Binding-site contacts:
Ligand atom O5 contacts residue ASN801 of chain 1.A at 2.3 Å (h-bond).
Ligand atom C3 contacts residue ASN801 of chain 1.A at 3.9 Å.
Ligand atom O6 contacts residue ASN801 of chain 1.A at 4.4 Å.
Ligand atom C7 contacts residue ASN801 of chain 1.A at 3.0 Å.
Ligand atom C2 contacts residue SER803 of chain 1.A at 4.4 Å.
Ligand atom C6 contacts residue GLN804 of chain 1.A at 3.3 Å.
Ligand atom C1 contacts residue ASN801 of chain 1.A at 1.4 Å.
Ligand atom C2 contacts residue ASN801 of chain 1.A at 2.6 Å.
Ligand atom C5 contacts residue GLN804 of chain 1.A at 3.9 Å.
Ligand atom O6 contacts residue GLN804 of chain 1.A at 3.2 Å (h-bond).
Ligand atom C6 contacts residue SER803 of chain 1.A at 4.2 Å.
Ligand atom O5 contacts residue GLN804 of chain 1.A at 4.1 Å.
Ligand atom C4 contacts residue ASN801 of chain 1.A at 4.2 Å.
Ligand atom O5 contacts residue SER803 of chain 1.A at 3.3 Å (h-bond).
Ligand atom C8 contacts residue GLN804 of chain 1.A at 4.2 Å.
Ligand atom C5 contacts residue ASN801 of chain 1.A at 3.6 Å.
Ligand atom O7 contacts residue ASN801 of chain 1.A at 3.8 Å.
Ligand atom C8 contacts residue ASN801 of chain 1.A at 3.3 Å.
Ligand atom N2 contacts residue ASN801 of chain 1.A at 2.4 Å (h-bond).
Ligand atom C5 contacts residue SER803 of chain 1.A at 3.5 Å.
Ligand atom C1 contacts residue SER803 of chain 1.A at 3.2 Å.

A small-molecule ligand and the protein it binds are described below.
Small molecule (SMILES): CC(=O)N[C@H]1[C@H](O[C@H]2[C@H](O)[C@@H](NC(C)=O)CO[C@@H]2CO)O[C@H](CO)[C@@H](O)[C@@H]1O

Sequence of chain 1.A:
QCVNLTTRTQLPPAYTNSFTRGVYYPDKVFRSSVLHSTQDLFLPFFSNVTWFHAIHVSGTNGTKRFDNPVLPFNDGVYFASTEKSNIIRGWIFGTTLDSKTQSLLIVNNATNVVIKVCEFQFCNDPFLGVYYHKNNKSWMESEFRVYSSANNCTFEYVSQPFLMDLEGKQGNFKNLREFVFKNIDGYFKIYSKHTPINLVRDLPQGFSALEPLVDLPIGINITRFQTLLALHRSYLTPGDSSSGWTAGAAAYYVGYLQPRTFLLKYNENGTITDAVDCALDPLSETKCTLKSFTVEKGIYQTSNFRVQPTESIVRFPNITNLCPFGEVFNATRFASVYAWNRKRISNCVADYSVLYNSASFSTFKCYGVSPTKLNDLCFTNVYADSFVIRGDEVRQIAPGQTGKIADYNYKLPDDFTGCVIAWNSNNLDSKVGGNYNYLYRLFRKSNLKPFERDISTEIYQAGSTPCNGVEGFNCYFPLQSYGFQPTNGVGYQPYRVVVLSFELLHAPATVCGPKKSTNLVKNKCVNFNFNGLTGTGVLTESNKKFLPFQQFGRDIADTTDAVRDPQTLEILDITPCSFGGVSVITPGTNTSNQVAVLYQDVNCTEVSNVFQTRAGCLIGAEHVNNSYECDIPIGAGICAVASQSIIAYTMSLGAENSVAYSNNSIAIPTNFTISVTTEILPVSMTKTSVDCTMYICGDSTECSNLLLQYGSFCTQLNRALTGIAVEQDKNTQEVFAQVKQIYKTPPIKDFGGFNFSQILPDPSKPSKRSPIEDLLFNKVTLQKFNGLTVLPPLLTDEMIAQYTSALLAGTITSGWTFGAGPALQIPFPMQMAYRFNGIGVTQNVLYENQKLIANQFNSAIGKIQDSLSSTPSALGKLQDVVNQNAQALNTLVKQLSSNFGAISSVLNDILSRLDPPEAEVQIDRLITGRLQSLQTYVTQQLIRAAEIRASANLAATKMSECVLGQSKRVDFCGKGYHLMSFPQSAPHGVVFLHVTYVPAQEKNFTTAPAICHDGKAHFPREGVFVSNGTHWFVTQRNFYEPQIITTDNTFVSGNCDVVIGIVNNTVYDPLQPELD